Sequence of chain 1.A:
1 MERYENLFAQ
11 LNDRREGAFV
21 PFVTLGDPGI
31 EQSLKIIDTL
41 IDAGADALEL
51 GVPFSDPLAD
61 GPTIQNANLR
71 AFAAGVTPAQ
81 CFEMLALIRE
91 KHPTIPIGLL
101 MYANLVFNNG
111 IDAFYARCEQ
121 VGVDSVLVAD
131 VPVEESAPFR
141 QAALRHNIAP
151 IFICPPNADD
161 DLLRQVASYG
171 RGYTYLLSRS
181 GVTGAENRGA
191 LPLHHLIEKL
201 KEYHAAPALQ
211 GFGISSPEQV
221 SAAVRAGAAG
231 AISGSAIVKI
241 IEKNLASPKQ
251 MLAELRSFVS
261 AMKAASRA

This protein binds this small molecule.
Small molecule (SMILES): O=P(O)(O)OCCNS(=O)(=O)c1ccc(OC(F)(F)F)cc1

Binding-site contacts:
Ligand atom O16 contacts residue PHE212 of chain 1.A at 3.7 Å.
Ligand atom C8 contacts residue ALA129 of chain 1.A at 3.8 Å (hydrophobic).
Ligand atom C3 contacts residue TYR175 of chain 1.A at 3.5 Å (hydrophobic).
Ligand atom O20 contacts residue GLY234 of chain 1.A at 3.6 Å.
Ligand atom F9F contacts residue LEU127 of chain 1.A at 3.4 Å.
Ligand atom F9F contacts residue ALA129 of chain 1.A at 3.3 Å.
Ligand atom O7 contacts residue PHE212 of chain 1.A at 3.8 Å.
Ligand atom O18 contacts residue SER235 of chain 1.A at 3.5 Å (h-bond).
Ligand atom O22 contacts residue ILE232 of chain 1.A at 3.6 Å.
Ligand atom O21 contacts residue GLU49 of chain 1.A at 3.4 Å.
Ligand atom O7 contacts residue ALA129 of chain 1.A at 3.5 Å.
Ligand atom F9F contacts residue ILE153 of chain 1.A at 3.6 Å.
Ligand atom S12 contacts residue TYR175 of chain 1.A at 3.7 Å.
Ligand atom O20 contacts residue ILE64 of chain 1.A at 3.4 Å.
Ligand atom C5 contacts residue THR183 of chain 1.A at 3.7 Å.
Ligand atom F11 contacts residue ALA129 of chain 1.A at 3.3 Å.
Ligand atom O22 contacts residue TYR175 of chain 1.A at 2.8 Å (h-bond).
Ligand atom O18 contacts residue SER233 of chain 1.A at 3.7 Å.
Ligand atom O19 contacts residue GLY213 of chain 1.A at 2.7 Å (h-bond).
Ligand atom C14 contacts residue TYR175 of chain 1.A at 3.5 Å (hydrophobic).
Ligand atom O19 contacts residue PHE212 of chain 1.A at 3.4 Å.
Ligand atom F11 contacts residue PRO18 of chain 1.B at 3.4 Å.
Ligand atom C15 contacts residue GLY234 of chain 1.A at 3.7 Å.
Ligand atom O19 contacts residue THR183 of chain 1.A at 3.7 Å.
Ligand atom O20 contacts residue SER235 of chain 1.A at 2.6 Å (h-bond).
Ligand atom O20 contacts residue GLY184 of chain 1.A at 3.6 Å.
Ligand atom O21 contacts residue PHE22 of chain 1.A at 3.2 Å.
Ligand atom C5 contacts residue LEU100 of chain 1.A at 3.6 Å (hydrophobic).
Ligand atom C3 contacts residue LEU100 of chain 1.A at 3.6 Å (hydrophobic).
Ligand atom C1 contacts residue PHE212 of chain 1.A at 3.6 Å (hydrophobic).
Ligand atom C14 contacts residue THR183 of chain 1.A at 3.6 Å.
Ligand atom C4 contacts residue LEU100 of chain 1.A at 3.5 Å (hydrophobic).
Ligand atom O20 contacts residue THR183 of chain 1.A at 3.5 Å.
Ligand atom O19 contacts residue GLY184 of chain 1.A at 2.9 Å (h-bond).
Ligand atom P17 contacts residue SER235 of chain 1.A at 3.6 Å.
Ligand atom O18 contacts residue GLY234 of chain 1.A at 2.8 Å (h-bond).
Ligand atom O7 contacts residue ALA59 of chain 1.A at 3.5 Å.
Ligand atom O21 contacts residue LEU100 of chain 1.A at 3.2 Å.
Ligand atom O16 contacts residue THR183 of chain 1.A at 3.6 Å.
Ligand atom C6 contacts residue PHE212 of chain 1.A at 3.7 Å (hydrophobic).

Sequence of chain 1.B:
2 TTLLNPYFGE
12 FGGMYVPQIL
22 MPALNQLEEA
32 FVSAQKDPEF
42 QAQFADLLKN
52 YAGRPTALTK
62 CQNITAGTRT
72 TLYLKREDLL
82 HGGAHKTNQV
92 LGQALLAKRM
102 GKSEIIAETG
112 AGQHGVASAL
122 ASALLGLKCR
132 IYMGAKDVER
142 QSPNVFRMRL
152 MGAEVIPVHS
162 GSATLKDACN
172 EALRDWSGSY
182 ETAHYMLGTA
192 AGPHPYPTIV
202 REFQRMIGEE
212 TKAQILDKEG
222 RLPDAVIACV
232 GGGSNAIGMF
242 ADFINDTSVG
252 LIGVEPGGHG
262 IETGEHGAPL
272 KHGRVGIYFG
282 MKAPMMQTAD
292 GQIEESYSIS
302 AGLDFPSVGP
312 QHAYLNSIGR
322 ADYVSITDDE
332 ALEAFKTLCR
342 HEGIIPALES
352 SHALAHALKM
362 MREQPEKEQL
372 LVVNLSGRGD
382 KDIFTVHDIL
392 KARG